Binding-site contacts:
Ligand atom C14 contacts residue VAL952 of chain 1.A at 3.5 Å (hydrophobic).
Ligand atom F1 contacts residue PHE937 of chain 1.A at 3.4 Å.
Ligand atom N5 contacts residue VAL952 of chain 1.A at 3.6 Å.
Ligand atom C1 contacts residue LEU938 of chain 1.A at 3.6 Å (hydrophobic).
Ligand atom N4 contacts residue ARG949 of chain 1.A at 3.6 Å.
Ligand atom F5 contacts residue LEU911 of chain 1.A at 3.4 Å.
Ligand atom F1 contacts residue PHE1002 of chain 1.A at 3.7 Å.
Ligand atom C6 contacts residue THR813 of chain 1.A at 3.3 Å.
Ligand atom C15 contacts residue GLY912 of chain 1.A at 3.2 Å.
Ligand atom N1 contacts residue LEU911 of chain 1.A at 2.9 Å (h-bond).
Ligand atom C13 contacts residue TYR1021 of chain 1.A at 3.6 Å (hydrophobic).
Ligand atom N2 contacts residue GLY912 of chain 1.A at 3.5 Å (h-bond).
Ligand atom C15 contacts residue LEU938 of chain 1.A at 3.5 Å (hydrophobic).
Ligand atom N4 contacts residue GLU950 of chain 1.A at 2.9 Å (salt-bridge).
Ligand atom N2 contacts residue TYR1021 of chain 1.A at 3.5 Å.
Ligand atom C2 contacts residue LEU938 of chain 1.A at 3.6 Å (hydrophobic).
Ligand atom C14 contacts residue LYS941 of chain 1.A at 3.6 Å.
Ligand atom C15 contacts residue PHE937 of chain 1.A at 3.5 Å (hydrophobic).
Ligand atom F2 contacts residue GLN809 of chain 1.A at 3.5 Å.
Ligand atom C8 contacts residue LEU1013 of chain 1.A at 3.6 Å (hydrophobic).
Ligand atom O2 contacts residue LEU938 of chain 1.A at 3.4 Å.
Ligand atom F3 contacts residue PHE1002 of chain 1.A at 3.4 Å.
Ligand atom C11 contacts residue LEU911 of chain 1.A at 3.4 Å (hydrophobic).
Ligand atom N4 contacts residue LYS941 of chain 1.A at 3.6 Å.
Ligand atom N2 contacts residue LEU911 of chain 1.A at 3.0 Å (h-bond).
Ligand atom C9 contacts residue LEU938 of chain 1.A at 3.6 Å (hydrophobic).
Ligand atom C8 contacts residue LEU938 of chain 1.A at 3.6 Å (hydrophobic).
Ligand atom C4 contacts residue PHE1002 of chain 1.A at 3.6 Å (hydrophobic).
Ligand atom F4 contacts residue ILE1022 of chain 1.A at 3.0 Å.
Ligand atom C11 contacts residue TYR1021 of chain 1.A at 3.6 Å (hydrophobic).
Ligand atom C11 contacts residue LEU938 of chain 1.A at 3.4 Å (hydrophobic).
Ligand atom F2 contacts residue LEU812 of chain 1.A at 3.2 Å.
Ligand atom C1 contacts residue ASP1018 of chain 1.A at 3.5 Å.
Ligand atom O2 contacts residue LYS941 of chain 1.A at 2.8 Å (salt-bridge).
Ligand atom C5 contacts residue PHE937 of chain 1.A at 3.5 Å (hydrophobic).
Ligand atom N2 contacts residue LEU938 of chain 1.A at 3.7 Å.
Ligand atom F2 contacts residue MET1010 of chain 1.A at 3.4 Å.
Ligand atom N5 contacts residue PHE937 of chain 1.A at 3.3 Å (h-bond).
Ligand atom C12 contacts residue GLY912 of chain 1.A at 3.5 Å.
Ligand atom C5 contacts residue PHE1002 of chain 1.A at 3.5 Å (hydrophobic).

Sequence of chain 1.A:
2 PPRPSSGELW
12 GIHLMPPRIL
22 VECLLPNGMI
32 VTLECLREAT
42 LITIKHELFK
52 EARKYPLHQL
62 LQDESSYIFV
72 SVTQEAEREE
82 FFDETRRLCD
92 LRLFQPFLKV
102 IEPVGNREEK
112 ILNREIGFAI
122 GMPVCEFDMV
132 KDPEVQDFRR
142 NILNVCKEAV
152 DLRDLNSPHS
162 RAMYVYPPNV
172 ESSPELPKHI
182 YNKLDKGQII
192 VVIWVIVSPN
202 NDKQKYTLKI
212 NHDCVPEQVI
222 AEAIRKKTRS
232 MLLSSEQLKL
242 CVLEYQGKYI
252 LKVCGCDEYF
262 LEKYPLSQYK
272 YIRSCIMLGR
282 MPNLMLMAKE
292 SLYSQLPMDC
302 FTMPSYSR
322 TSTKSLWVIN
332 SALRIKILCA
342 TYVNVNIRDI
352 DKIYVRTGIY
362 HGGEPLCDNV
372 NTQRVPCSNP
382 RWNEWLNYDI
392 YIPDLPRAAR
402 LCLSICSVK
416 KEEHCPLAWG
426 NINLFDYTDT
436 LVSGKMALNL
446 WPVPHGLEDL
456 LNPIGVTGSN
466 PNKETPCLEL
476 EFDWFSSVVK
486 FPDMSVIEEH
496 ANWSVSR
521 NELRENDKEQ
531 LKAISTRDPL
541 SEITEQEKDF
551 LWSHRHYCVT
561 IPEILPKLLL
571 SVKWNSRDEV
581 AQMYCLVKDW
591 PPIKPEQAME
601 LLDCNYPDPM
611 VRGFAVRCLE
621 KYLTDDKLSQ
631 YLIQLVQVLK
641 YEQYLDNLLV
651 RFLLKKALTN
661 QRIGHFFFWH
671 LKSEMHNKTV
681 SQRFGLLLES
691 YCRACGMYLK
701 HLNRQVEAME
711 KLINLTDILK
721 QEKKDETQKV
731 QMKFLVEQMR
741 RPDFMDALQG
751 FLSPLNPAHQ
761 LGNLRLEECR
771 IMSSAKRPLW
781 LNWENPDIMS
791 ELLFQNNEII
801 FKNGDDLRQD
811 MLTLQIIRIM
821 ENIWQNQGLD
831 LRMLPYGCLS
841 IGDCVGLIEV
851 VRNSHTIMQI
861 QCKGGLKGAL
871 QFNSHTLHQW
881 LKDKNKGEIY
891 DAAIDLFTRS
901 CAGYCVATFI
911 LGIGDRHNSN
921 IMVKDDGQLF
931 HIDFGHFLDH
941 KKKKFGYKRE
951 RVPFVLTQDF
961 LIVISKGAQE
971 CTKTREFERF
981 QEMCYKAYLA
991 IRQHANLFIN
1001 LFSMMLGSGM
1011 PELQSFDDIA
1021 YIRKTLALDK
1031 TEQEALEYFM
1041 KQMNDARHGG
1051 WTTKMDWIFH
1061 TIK

A protein and the small-molecule ligand that binds it are described below.
Small molecule (SMILES): Cc1c([C@@H](NC(=O)Nc2cnc(N)nc2)C(F)(F)F)oc2c(F)cc(F)cc12